Sequence of chain 1.A:
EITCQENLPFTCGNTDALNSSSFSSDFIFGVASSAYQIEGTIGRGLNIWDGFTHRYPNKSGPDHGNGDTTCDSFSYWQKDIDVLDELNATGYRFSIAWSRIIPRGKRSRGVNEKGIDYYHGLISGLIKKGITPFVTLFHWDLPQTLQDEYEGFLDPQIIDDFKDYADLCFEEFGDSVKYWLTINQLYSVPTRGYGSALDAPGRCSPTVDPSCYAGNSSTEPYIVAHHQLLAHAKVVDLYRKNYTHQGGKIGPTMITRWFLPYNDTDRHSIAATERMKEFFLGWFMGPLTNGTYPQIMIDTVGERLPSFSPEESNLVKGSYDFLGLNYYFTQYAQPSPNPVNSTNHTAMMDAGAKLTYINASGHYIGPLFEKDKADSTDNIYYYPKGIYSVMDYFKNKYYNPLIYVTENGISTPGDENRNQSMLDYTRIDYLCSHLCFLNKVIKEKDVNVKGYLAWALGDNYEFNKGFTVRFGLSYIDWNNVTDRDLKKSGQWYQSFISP

A protein and the small-molecule ligand that binds it are described below.
Small molecule (SMILES): CC(=O)N[C@H]1[C@H](O[C@H]2[C@H](O[C@@H]3O[C@@H](C)[C@@H](O)[C@@H](O)[C@@H]3O)[C@@H](NC(C)=O)CO[C@@H]2CO)O[C@H](CO)[C@@H](O[C@@H]2O[C@H](CO)[C@@H](O)[C@H](O[C@H]3O[C@H](CO)[C@@H](O)[C@H](O)[C@@H]3O)[C@@H]2O[C@@H]2OC[C@@H](O)[C@H](O)[C@H]2O)[C@@H]1O

Binding-site contacts:
Ligand atom O6 contacts residue GLN297 of chain 1.A at 2.6 Å (h-bond).
Ligand atom O4 contacts residue ILE300 of chain 1.A at 4.4 Å.
Ligand atom O7 contacts residue THR294 of chain 1.A at 3.5 Å (h-bond).
Ligand atom C4 contacts residue ASN292 of chain 1.A at 4.3 Å.
Ligand atom N2 contacts residue ASN292 of chain 1.A at 3.0 Å (h-bond).
Ligand atom C2 contacts residue ASN292 of chain 1.A at 2.7 Å.
Ligand atom C6 contacts residue ASP301 of chain 1.A at 4.5 Å.
Ligand atom C6 contacts residue THR294 of chain 1.A at 4.2 Å.
Ligand atom O5 contacts residue ASN292 of chain 1.A at 2.4 Å (h-bond).
Ligand atom C5 contacts residue ASN292 of chain 1.A at 3.7 Å.
Ligand atom O3 contacts residue GLN297 of chain 1.A at 3.0 Å (h-bond).
Ligand atom O7 contacts residue TYR295 of chain 1.A at 4.4 Å.
Ligand atom C3 contacts residue GLN297 of chain 1.A at 3.5 Å.
Ligand atom C1 contacts residue THR294 of chain 1.A at 3.7 Å.
Ligand atom O5 contacts residue THR294 of chain 1.A at 3.6 Å.
Ligand atom C6 contacts residue GLN297 of chain 1.A at 3.4 Å.
Ligand atom O6 contacts residue ILE300 of chain 1.A at 4.1 Å.
Ligand atom N2 contacts residue THR294 of chain 1.A at 4.4 Å.
Ligand atom C6 contacts residue ILE300 of chain 1.A at 3.5 Å (hydrophobic).
Ligand atom O7 contacts residue ASN292 of chain 1.A at 3.7 Å.
Ligand atom C2 contacts residue GLN297 of chain 1.A at 4.2 Å.
Ligand atom C2 contacts residue THR294 of chain 1.A at 3.7 Å.
Ligand atom C1 contacts residue ASN292 of chain 1.A at 1.8 Å.
Ligand atom C5 contacts residue THR294 of chain 1.A at 4.5 Å.
Ligand atom O6 contacts residue ILE300 of chain 1.A at 3.8 Å.
Ligand atom O2 contacts residue GLN297 of chain 1.A at 3.6 Å.
Ligand atom C6 contacts residue GLN297 of chain 1.A at 3.8 Å.
Ligand atom C7 contacts residue THR294 of chain 1.A at 4.3 Å.
Ligand atom O6 contacts residue GLN297 of chain 1.A at 3.0 Å (h-bond).
Ligand atom C3 contacts residue ASN292 of chain 1.A at 4.0 Å.
Ligand atom C7 contacts residue ASN292 of chain 1.A at 3.5 Å.